Sequence of chain 1.C:
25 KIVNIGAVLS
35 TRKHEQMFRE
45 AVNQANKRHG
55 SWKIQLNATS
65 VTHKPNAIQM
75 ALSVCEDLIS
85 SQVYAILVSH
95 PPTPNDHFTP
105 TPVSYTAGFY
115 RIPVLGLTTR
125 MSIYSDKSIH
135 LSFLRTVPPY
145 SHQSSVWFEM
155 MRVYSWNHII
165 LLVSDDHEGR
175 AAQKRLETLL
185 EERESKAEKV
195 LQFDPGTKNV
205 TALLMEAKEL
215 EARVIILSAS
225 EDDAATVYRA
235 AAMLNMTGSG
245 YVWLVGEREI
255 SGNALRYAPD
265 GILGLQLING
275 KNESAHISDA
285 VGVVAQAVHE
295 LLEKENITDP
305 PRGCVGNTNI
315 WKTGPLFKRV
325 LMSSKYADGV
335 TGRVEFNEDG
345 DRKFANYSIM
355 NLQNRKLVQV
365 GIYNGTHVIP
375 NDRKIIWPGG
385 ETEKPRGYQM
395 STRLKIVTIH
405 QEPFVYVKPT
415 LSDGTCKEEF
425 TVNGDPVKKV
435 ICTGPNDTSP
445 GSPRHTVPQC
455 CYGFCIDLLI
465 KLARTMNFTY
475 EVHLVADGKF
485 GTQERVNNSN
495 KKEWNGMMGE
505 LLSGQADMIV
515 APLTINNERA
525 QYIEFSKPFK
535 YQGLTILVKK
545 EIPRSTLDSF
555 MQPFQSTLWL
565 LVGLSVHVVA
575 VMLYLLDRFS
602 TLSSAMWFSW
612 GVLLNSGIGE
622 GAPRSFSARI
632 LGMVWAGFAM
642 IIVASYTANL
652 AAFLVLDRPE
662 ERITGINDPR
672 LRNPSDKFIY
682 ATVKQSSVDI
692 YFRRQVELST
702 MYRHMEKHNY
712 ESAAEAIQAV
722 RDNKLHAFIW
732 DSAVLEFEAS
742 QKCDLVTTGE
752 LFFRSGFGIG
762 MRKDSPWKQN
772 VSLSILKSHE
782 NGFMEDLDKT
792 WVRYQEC

The small molecule below binds the protein below.
Small molecule (SMILES): CC(=O)N[C@H]1[C@H](O[C@H]2[C@H](O)[C@@H](NC(C)=O)CO[C@@H]2CO)O[C@H](CO)[C@@H](O)[C@@H]1O

Binding-site contacts:
Ligand atom C3 contacts residue ASN771 of chain 1.C at 3.8 Å.
Ligand atom O7 contacts residue ASN771 of chain 1.C at 4.5 Å.
Ligand atom C1 contacts residue ASN771 of chain 1.C at 1.4 Å.
Ligand atom N2 contacts residue ASN771 of chain 1.C at 2.8 Å (h-bond).
Ligand atom C2 contacts residue ASN771 of chain 1.C at 2.4 Å.
Ligand atom O5 contacts residue ASN771 of chain 1.C at 2.4 Å (h-bond).
Ligand atom C8 contacts residue PRO767 of chain 1.C at 3.6 Å (hydrophobic).
Ligand atom C7 contacts residue ASN771 of chain 1.C at 3.9 Å.
Ligand atom C5 contacts residue ASN771 of chain 1.C at 3.7 Å.
Ligand atom C4 contacts residue ASN771 of chain 1.C at 4.2 Å.